The small molecule below binds the protein below.
Small molecule (SMILES): N[C@@H](Cn1cc(Cl)c(=O)[nH]c1=O)C(=O)O

Binding-site contacts:
Ligand atom C9 contacts residue THR88 of chain 1.A at 3.7 Å.
Ligand atom C9 contacts residue SER139 of chain 1.A at 3.6 Å.
Ligand atom C4 contacts residue GLU190 of chain 1.A at 3.7 Å.
Ligand atom O91 contacts residue ARG93 of chain 1.A at 2.9 Å (salt-bridge).
Ligand atom O91 contacts residue PRO86 of chain 1.A at 4.0 Å.
Ligand atom C7 contacts residue TYR58 of chain 1.A at 3.6 Å (hydrophobic).
Ligand atom O92 contacts residue TYR58 of chain 1.A at 3.5 Å.
Ligand atom O92 contacts residue SER139 of chain 1.A at 3.3 Å (h-bond).
Ligand atom C8 contacts residue GLU190 of chain 1.A at 3.6 Å.
Ligand atom O2 contacts residue THR140 of chain 1.A at 3.4 Å (h-bond).
Ligand atom O2 contacts residue SER139 of chain 1.A at 3.2 Å (h-bond).
Ligand atom C9 contacts residue TYR58 of chain 1.A at 3.9 Å (hydrophobic).
Ligand atom O4 contacts residue LEU189 of chain 1.A at 3.2 Å.
Ligand atom N8 contacts residue TYR217 of chain 1.A at 3.9 Å.
Ligand atom N1 contacts residue GLU190 of chain 1.A at 3.6 Å.
Ligand atom N1 contacts residue LEU135 of chain 1.A at 3.9 Å.
Ligand atom C4 contacts residue THR140 of chain 1.A at 3.7 Å.
Ligand atom N8 contacts residue GLU190 of chain 1.A at 3.1 Å (salt-bridge).
Ligand atom C2 contacts residue GLU190 of chain 1.A at 3.9 Å.
Ligand atom N3 contacts residue THR140 of chain 1.A at 3.0 Å (h-bond).
Ligand atom CL5 contacts residue MET193 of chain 1.A at 4.0 Å.
Ligand atom CL5 contacts residue GLU190 of chain 1.A at 3.9 Å.
Ligand atom O91 contacts residue TYR58 of chain 1.A at 3.7 Å.
Ligand atom C8 contacts residue THR88 of chain 1.A at 3.5 Å.
Ligand atom C5 contacts residue GLU190 of chain 1.A at 3.3 Å.
Ligand atom C8 contacts residue SER139 of chain 1.A at 3.5 Å.
Ligand atom N8 contacts residue PRO86 of chain 1.A at 3.2 Å (h-bond).
Ligand atom O4 contacts residue THR140 of chain 1.A at 3.8 Å.
Ligand atom O92 contacts residue GLY138 of chain 1.A at 3.7 Å.
Ligand atom C9 contacts residue ARG93 of chain 1.A at 3.5 Å.
Ligand atom O91 contacts residue THR88 of chain 1.A at 3.0 Å (h-bond).
Ligand atom C6 contacts residue GLU190 of chain 1.A at 3.2 Å.
Ligand atom C2 contacts residue THR140 of chain 1.A at 3.7 Å.
Ligand atom C2 contacts residue LEU135 of chain 1.A at 3.9 Å (hydrophobic).
Ligand atom O4 contacts residue GLU190 of chain 1.A at 3.1 Å (salt-bridge).
Ligand atom N3 contacts residue GLU190 of chain 1.A at 3.9 Å.
Ligand atom O2 contacts residue GLY138 of chain 1.A at 3.5 Å.
Ligand atom O92 contacts residue ARG93 of chain 1.A at 2.8 Å (salt-bridge).
Ligand atom N8 contacts residue THR88 of chain 1.A at 2.9 Å (h-bond).
Ligand atom O91 contacts residue LEU87 of chain 1.A at 3.7 Å.

Sequence of chain 1.A:
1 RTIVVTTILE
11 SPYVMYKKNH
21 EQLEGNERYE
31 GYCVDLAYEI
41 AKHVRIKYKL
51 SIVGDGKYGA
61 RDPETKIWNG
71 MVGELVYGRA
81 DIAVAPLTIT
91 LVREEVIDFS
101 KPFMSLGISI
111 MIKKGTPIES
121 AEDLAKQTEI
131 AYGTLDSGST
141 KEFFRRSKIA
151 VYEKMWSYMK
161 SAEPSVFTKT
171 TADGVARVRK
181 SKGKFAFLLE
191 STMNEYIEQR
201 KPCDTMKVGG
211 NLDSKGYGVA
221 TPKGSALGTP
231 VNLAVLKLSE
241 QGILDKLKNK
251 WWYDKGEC